Sequence of chain 1.A:
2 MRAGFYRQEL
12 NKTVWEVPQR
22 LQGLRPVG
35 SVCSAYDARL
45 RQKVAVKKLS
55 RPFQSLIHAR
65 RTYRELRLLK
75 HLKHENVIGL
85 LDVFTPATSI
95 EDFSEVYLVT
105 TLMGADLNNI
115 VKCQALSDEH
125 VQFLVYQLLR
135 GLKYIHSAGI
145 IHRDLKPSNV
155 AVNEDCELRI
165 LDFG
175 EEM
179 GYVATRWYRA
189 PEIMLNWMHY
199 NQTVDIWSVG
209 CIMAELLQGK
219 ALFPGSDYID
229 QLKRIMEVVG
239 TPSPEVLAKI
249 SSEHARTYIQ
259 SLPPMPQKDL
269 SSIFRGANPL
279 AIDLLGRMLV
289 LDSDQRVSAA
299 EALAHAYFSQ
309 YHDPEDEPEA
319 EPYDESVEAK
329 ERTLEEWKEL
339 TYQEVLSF

A protein and the small-molecule ligand that binds it are described below.
Small molecule (SMILES): Cc1cn(-c2cc(NC(=O)c3ccc(C)c(Nc4nccc(-c5cccnc5)n4)c3)cc(C(F)(F)F)c2)cn1

Binding-site contacts:
Ligand atom C58 contacts residue ARG65 of chain 1.A at 3.5 Å.
Ligand atom N31 contacts residue ALA49 of chain 1.A at 3.8 Å.
Ligand atom C27 contacts residue LEU102 of chain 1.A at 3.7 Å (hydrophobic).
Ligand atom C36 contacts residue PHE167 of chain 1.A at 3.5 Å (hydrophobic).
Ligand atom O17 contacts residue LEU165 of chain 1.A at 3.2 Å.
Ligand atom N44 contacts residue MET107 of chain 1.A at 2.8 Å (h-bond).
Ligand atom O17 contacts residue ILE82 of chain 1.A at 3.4 Å.
Ligand atom C56 contacts residue GLU69 of chain 1.A at 3.7 Å.
Ligand atom N14 contacts residue LEU73 of chain 1.A at 3.8 Å.
Ligand atom F4 contacts residue VAL81 of chain 1.A at 3.5 Å.
Ligand atom C25 contacts residue LEU73 of chain 1.A at 3.8 Å (hydrophobic).
Ligand atom C18 contacts residue GLU69 of chain 1.A at 3.8 Å.
Ligand atom N14 contacts residue ASP166 of chain 1.A at 3.3 Å (salt-bridge).
Ligand atom C5 contacts residue ASP166 of chain 1.A at 3.7 Å.
Ligand atom C16 contacts residue GLU69 of chain 1.A at 3.7 Å.
Ligand atom C6 contacts residue ASP166 of chain 1.A at 3.8 Å.
Ligand atom C38 contacts residue LEU165 of chain 1.A at 3.7 Å (hydrophobic).
Ligand atom C9 contacts residue GLU69 of chain 1.A at 3.4 Å.
Ligand atom C11 contacts residue GLU69 of chain 1.A at 3.5 Å.
Ligand atom C38 contacts residue PHE167 of chain 1.A at 3.4 Å (hydrophobic).
Ligand atom F1 contacts residue LEU165 of chain 1.A at 3.6 Å.
Ligand atom O17 contacts residue ASP166 of chain 1.A at 2.8 Å (salt-bridge).
Ligand atom C23 contacts residue LYS51 of chain 1.A at 3.8 Å.
Ligand atom C27 contacts residue LYS51 of chain 1.A at 3.5 Å.
Ligand atom C22 contacts residue THR104 of chain 1.A at 3.4 Å.
Ligand atom C11 contacts residue ASP166 of chain 1.A at 3.5 Å.
Ligand atom N31 contacts residue THR104 of chain 1.A at 3.0 Å (h-bond).
Ligand atom N34 contacts residue ALA49 of chain 1.A at 3.7 Å.
Ligand atom N44 contacts residue LEU106 of chain 1.A at 3.7 Å.
Ligand atom C25 contacts residue GLU69 of chain 1.A at 3.2 Å.
Ligand atom C45 contacts residue MET107 of chain 1.A at 3.2 Å (hydrophobic).
Ligand atom C16 contacts residue ASP166 of chain 1.A at 3.4 Å.
Ligand atom F1 contacts residue HIS146 of chain 1.A at 3.5 Å.
Ligand atom C27 contacts residue THR104 of chain 1.A at 3.6 Å.
Ligand atom C21 contacts residue THR104 of chain 1.A at 3.4 Å.
Ligand atom C23 contacts residue THR104 of chain 1.A at 3.7 Å.
Ligand atom C42 contacts residue MET107 of chain 1.A at 3.7 Å (hydrophobic).
Ligand atom C12 contacts residue ASP166 of chain 1.A at 3.7 Å.
Ligand atom N14 contacts residue GLU69 of chain 1.A at 2.8 Å (salt-bridge).
Ligand atom C27 contacts residue ALA49 of chain 1.A at 3.7 Å (hydrophobic).